A small-molecule ligand and the protein it binds are described below.
Small molecule (SMILES): OC[C@@]1(O)OC[C@H](O)[C@@H]1O

Sequence of chain 3.A:
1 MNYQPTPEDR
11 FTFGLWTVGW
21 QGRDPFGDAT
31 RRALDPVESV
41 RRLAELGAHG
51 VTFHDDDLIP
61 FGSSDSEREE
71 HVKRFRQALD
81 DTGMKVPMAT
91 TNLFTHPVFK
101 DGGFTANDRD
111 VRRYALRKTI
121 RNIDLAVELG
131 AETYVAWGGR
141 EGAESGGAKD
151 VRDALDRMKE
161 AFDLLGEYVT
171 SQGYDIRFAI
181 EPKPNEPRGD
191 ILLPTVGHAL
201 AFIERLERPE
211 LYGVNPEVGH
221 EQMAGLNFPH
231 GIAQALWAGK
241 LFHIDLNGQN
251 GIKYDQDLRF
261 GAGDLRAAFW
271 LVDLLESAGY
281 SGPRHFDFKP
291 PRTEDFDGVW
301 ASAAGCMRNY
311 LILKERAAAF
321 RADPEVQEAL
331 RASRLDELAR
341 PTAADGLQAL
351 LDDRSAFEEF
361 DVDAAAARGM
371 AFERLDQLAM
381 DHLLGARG

Binding-site contacts:
Ligand atom O2 contacts residue CD1 of chain 1.C at 2.3 Å.
Ligand atom C2 contacts residue ASP287 of chain 1.A at 3.8 Å.
Ligand atom O3 contacts residue HIS220 of chain 1.A at 3.7 Å.
Ligand atom O1 contacts residue TRP137 of chain 1.A at 3.6 Å.
Ligand atom O3 contacts residue CD1 of chain 1.C at 2.5 Å.
Ligand atom O3 contacts residue GLU217 of chain 1.A at 3.5 Å (salt-bridge).
Ligand atom O2 contacts residue TRP16 of chain 1.A at 4.3 Å.
Ligand atom C1 contacts residue HIS54 of chain 1.A at 3.7 Å.
Ligand atom C2 contacts residue TRP16 of chain 1.A at 4.3 Å (hydrophobic).
Ligand atom C3 contacts residue CD1 of chain 1.C at 3.5 Å.
Ligand atom C4 contacts residue ASP287 of chain 1.A at 4.3 Å.
Ligand atom O5 contacts residue HIS54 of chain 1.A at 3.6 Å.
Ligand atom O3 contacts residue ASP287 of chain 1.A at 2.9 Å (salt-bridge).
Ligand atom C1 contacts residue VAL135 of chain 1.A at 4.3 Å (hydrophobic).
Ligand atom O2 contacts residue ASP287 of chain 1.A at 3.1 Å (salt-bridge).
Ligand atom O5 contacts residue TRP16 of chain 1.A at 3.2 Å.
Ligand atom C1 contacts residue GLU181 of chain 1.A at 3.3 Å.
Ligand atom C5 contacts residue TRP16 of chain 1.A at 3.3 Å (hydrophobic).
Ligand atom C5 contacts residue HIS54 of chain 1.A at 3.9 Å.
Ligand atom O5 contacts residue ASP287 of chain 1.A at 3.6 Å (salt-bridge).
Ligand atom C3 contacts residue ASP287 of chain 1.A at 3.8 Å.
Ligand atom C4 contacts residue HIS54 of chain 1.A at 4.3 Å.
Ligand atom O3 contacts residue GLU181 of chain 1.A at 3.2 Å (salt-bridge).
Ligand atom O1 contacts residue HIS54 of chain 1.A at 2.8 Å (h-bond).
Ligand atom C5 contacts residue ASP287 of chain 1.A at 3.5 Å.
Ligand atom O5 contacts residue CD1 of chain 1.C at 4.0 Å.
Ligand atom C2 contacts residue GLU181 of chain 1.A at 3.3 Å.
Ligand atom C2 contacts residue CD1 of chain 1.C at 3.4 Å.
Ligand atom O4 contacts residue PHE26 of chain 3.A at 3.6 Å.
Ligand atom O2 contacts residue ASP245 of chain 1.A at 3.0 Å (salt-bridge).
Ligand atom O4 contacts residue TRP137 of chain 1.A at 3.6 Å.
Ligand atom O1 contacts residue PHE94 of chain 1.A at 4.0 Å.
Ligand atom C2 contacts residue HIS54 of chain 1.A at 4.2 Å.
Ligand atom C4 contacts residue TRP137 of chain 1.A at 3.6 Å (hydrophobic).
Ligand atom C5 contacts residue CD1 of chain 1.C at 4.3 Å.
Ligand atom C3 contacts residue GLU181 of chain 1.A at 3.8 Å.
Ligand atom O2 contacts residue GLU181 of chain 1.A at 2.5 Å (salt-bridge).
Ligand atom C3 contacts residue TRP137 of chain 1.A at 3.7 Å (hydrophobic).
Ligand atom O1 contacts residue THR90 of chain 1.A at 4.3 Å.
Ligand atom C1 contacts residue TRP137 of chain 1.A at 3.7 Å (hydrophobic).

Sequence of chain 1.A:
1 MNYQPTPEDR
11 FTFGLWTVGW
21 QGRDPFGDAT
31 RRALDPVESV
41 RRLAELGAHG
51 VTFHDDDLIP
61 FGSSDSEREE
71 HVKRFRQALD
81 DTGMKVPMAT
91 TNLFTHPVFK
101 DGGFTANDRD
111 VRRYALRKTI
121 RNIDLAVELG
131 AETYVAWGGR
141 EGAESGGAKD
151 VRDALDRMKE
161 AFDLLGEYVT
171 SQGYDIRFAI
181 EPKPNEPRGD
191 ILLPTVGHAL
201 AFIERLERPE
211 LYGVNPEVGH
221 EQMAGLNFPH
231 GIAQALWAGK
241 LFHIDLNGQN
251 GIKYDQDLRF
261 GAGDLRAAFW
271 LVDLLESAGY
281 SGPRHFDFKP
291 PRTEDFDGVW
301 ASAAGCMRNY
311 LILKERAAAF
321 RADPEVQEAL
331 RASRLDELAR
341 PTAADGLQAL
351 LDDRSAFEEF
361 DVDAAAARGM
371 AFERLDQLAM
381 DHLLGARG